Sequence of chain 1.B:
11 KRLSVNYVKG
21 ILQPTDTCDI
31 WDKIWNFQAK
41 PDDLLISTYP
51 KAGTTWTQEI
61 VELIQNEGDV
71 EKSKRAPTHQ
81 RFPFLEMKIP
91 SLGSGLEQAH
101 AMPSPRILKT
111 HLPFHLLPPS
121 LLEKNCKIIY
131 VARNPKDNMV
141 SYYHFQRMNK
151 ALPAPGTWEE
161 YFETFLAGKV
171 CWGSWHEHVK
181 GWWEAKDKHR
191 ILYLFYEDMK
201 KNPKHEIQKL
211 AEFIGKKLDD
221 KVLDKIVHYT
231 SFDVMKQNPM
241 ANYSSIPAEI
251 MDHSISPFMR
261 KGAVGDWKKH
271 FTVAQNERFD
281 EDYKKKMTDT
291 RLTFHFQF

Binding-site contacts:
Ligand atom C8 contacts residue MET259 of chain 1.B at 3.3 Å (hydrophobic).
Ligand atom P1 contacts residue SER141 of chain 1.B at 3.4 Å.
Ligand atom C6 contacts residue TRP56 of chain 1.B at 3.4 Å (hydrophobic).
Ligand atom N1 contacts residue TRP56 of chain 1.B at 3.3 Å.
Ligand atom P1 contacts residue ARG260 of chain 1.B at 3.6 Å.
Ligand atom O3P contacts residue ARG133 of chain 1.B at 2.8 Å (salt-bridge).
Ligand atom N3 contacts residue TYR196 of chain 1.B at 2.8 Å (h-bond).
Ligand atom O2' contacts residue PHE258 of chain 1.B at 3.7 Å.
Ligand atom N6 contacts residue MET235 of chain 1.B at 3.4 Å (h-bond).
Ligand atom O5' contacts residue GLY53 of chain 1.B at 3.6 Å.
Ligand atom C3' contacts residue SER141 of chain 1.B at 3.7 Å.
Ligand atom N6 contacts residue PHE232 of chain 1.B at 3.4 Å (h-bond).
Ligand atom O2' contacts residue PHE232 of chain 1.B at 3.3 Å.
Ligand atom O2P contacts residue LYS261 of chain 1.B at 2.8 Å (salt-bridge).
Ligand atom P2 contacts residue THR54 of chain 1.B at 3.4 Å.
Ligand atom O6P contacts residue ALA52 of chain 1.B at 3.6 Å (h-bond).
Ligand atom O5' contacts residue LYS51 of chain 1.B at 3.4 Å.
Ligand atom N6 contacts residue THR230 of chain 1.B at 2.9 Å (h-bond).
Ligand atom O1P contacts residue ARG260 of chain 1.B at 2.9 Å (salt-bridge).
Ligand atom O6P contacts residue LYS51 of chain 1.B at 3.4 Å.
Ligand atom O2' contacts residue ARG260 of chain 1.B at 3.4 Å (salt-bridge).
Ligand atom C2 contacts residue TYR196 of chain 1.B at 3.3 Å (hydrophobic).
Ligand atom O4P contacts residue PHE258 of chain 1.B at 3.4 Å.
Ligand atom O6P contacts residue THR54 of chain 1.B at 2.5 Å (h-bond).
Ligand atom O6P contacts residue GLY53 of chain 1.B at 3.2 Å (h-bond).
Ligand atom O5P contacts residue THR54 of chain 1.B at 3.2 Å (h-bond).
Ligand atom O3' contacts residue ARG133 of chain 1.B at 3.3 Å (salt-bridge).
Ligand atom O1P contacts residue SER141 of chain 1.B at 2.6 Å (h-bond).
Ligand atom O2P contacts residue ARG260 of chain 1.B at 3.3 Å.
Ligand atom N6 contacts residue TRP56 of chain 1.B at 3.2 Å.
Ligand atom O3P contacts residue ARG260 of chain 1.B at 3.0 Å (salt-bridge).
Ligand atom O4P contacts residue LYS51 of chain 1.B at 2.7 Å (salt-bridge).
Ligand atom N3 contacts residue GLY262 of chain 1.B at 3.5 Å.
Ligand atom C5' contacts residue LYS51 of chain 1.B at 3.7 Å.
Ligand atom N7 contacts residue MET259 of chain 1.B at 3.0 Å.
Ligand atom O2P contacts residue GLY262 of chain 1.B at 3.0 Å (h-bond).
Ligand atom O5P contacts residue THR55 of chain 1.B at 2.8 Å (h-bond).
Ligand atom N6 contacts residue SER231 of chain 1.B at 3.6 Å.
Ligand atom C2 contacts residue TRP56 of chain 1.B at 3.5 Å (hydrophobic).
Ligand atom O3' contacts residue SER141 of chain 1.B at 3.3 Å (h-bond).

A small-molecule ligand and the protein it binds are described below.
Small molecule (SMILES): Nc1ncnc2c1ncn2[C@@H]1O[C@H](COP(=O)(O)O)[C@@H](OP(=O)(O)O)[C@H]1O